Sequence of chain 1.A:
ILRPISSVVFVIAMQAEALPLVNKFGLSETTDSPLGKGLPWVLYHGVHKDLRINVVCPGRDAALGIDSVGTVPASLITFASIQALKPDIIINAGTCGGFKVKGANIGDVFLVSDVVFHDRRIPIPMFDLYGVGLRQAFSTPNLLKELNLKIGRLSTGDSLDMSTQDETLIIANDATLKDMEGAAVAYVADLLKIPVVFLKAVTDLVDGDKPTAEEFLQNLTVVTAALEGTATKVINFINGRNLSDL

Binding-site contacts:
Ligand atom N6 contacts residue LEU181 of chain 1.A at 4.0 Å.
Ligand atom C4 contacts residue GLY118 of chain 1.A at 3.9 Å.
Ligand atom N9 contacts residue LEU181 of chain 1.A at 4.1 Å.
Ligand atom C2 contacts residue LEU181 of chain 1.A at 3.9 Å (hydrophobic).
Ligand atom C5 contacts residue LEU181 of chain 1.A at 3.6 Å (hydrophobic).
Ligand atom N3 contacts residue LYS199 of chain 1.A at 3.7 Å.
Ligand atom N7 contacts residue THR224 of chain 1.A at 3.7 Å.
Ligand atom C2 contacts residue LYS199 of chain 1.A at 3.3 Å.
Ligand atom N6 contacts residue VAL227 of chain 1.A at 3.8 Å.
Ligand atom C8 contacts residue PHE237 of chain 1.A at 3.6 Å (hydrophobic).
Ligand atom N9 contacts residue THR116 of chain 1.A at 3.9 Å.
Ligand atom N6 contacts residue ASP225 of chain 1.A at 2.9 Å (salt-bridge).
Ligand atom C8 contacts residue CYS117 of chain 1.A at 3.5 Å (hydrophobic).
Ligand atom C4 contacts residue CYS117 of chain 1.A at 4.1 Å (hydrophobic).
Ligand atom N6 contacts residue GLY118 of chain 1.A at 3.6 Å.
Ligand atom N3 contacts residue ASP200 of chain 1.A at 3.5 Å.
Ligand atom N1 contacts residue LEU181 of chain 1.A at 3.5 Å (h-bond).
Ligand atom C5 contacts residue ASP225 of chain 1.A at 3.7 Å.
Ligand atom N3 contacts residue MET201 of chain 1.A at 3.6 Å.
Ligand atom C5 contacts residue CYS117 of chain 1.A at 3.9 Å (hydrophobic).
Ligand atom N9 contacts residue CYS117 of chain 1.A at 3.6 Å.
Ligand atom C5 contacts residue LYS199 of chain 1.A at 3.9 Å.
Ligand atom N7 contacts residue CYS117 of chain 1.A at 3.4 Å.
Ligand atom N3 contacts residue LEU181 of chain 1.A at 3.7 Å.
Ligand atom C8 contacts residue ASP225 of chain 1.A at 3.4 Å.
Ligand atom N6 contacts residue THR233 of chain 1.A at 3.6 Å.
Ligand atom C2 contacts residue ASP200 of chain 1.A at 3.7 Å.
Ligand atom N7 contacts residue ASP225 of chain 1.A at 2.6 Å (salt-bridge).
Ligand atom C6 contacts residue GLY118 of chain 1.A at 3.8 Å.
Ligand atom C4 contacts residue LEU181 of chain 1.A at 3.6 Å (hydrophobic).
Ligand atom C8 contacts residue GLY118 of chain 1.A at 3.8 Å.
Ligand atom C6 contacts residue ASP225 of chain 1.A at 3.8 Å.
Ligand atom C5 contacts residue GLY118 of chain 1.A at 3.4 Å.
Ligand atom C6 contacts residue LEU181 of chain 1.A at 3.8 Å (hydrophobic).
Ligand atom C8 contacts residue THR224 of chain 1.A at 3.5 Å.
Ligand atom C2 contacts residue MET201 of chain 1.A at 3.8 Å (hydrophobic).
Ligand atom C6 contacts residue LYS199 of chain 1.A at 3.9 Å.
Ligand atom N1 contacts residue LYS199 of chain 1.A at 2.8 Å (salt-bridge).
Ligand atom C4 contacts residue LYS199 of chain 1.A at 3.8 Å.
Ligand atom N7 contacts residue GLY118 of chain 1.A at 3.3 Å (h-bond).

A protein and the small-molecule ligand that binds it are described below.
Small molecule (SMILES): Nc1ncnc2[nH]cnc12